Binding-site contacts:
Ligand atom O10 contacts residue SER100 of chain 1.A at 3.5 Å (h-bond).
Ligand atom O11 contacts residue LYS97 of chain 1.A at 3.4 Å (salt-bridge).
Ligand atom C12 contacts residue ASP101 of chain 1.A at 4.0 Å.
Ligand atom O5 contacts residue TRP63 of chain 1.A at 4.3 Å.
Ligand atom C17 contacts residue LEU75 of chain 1.A at 3.6 Å (hydrophobic).
Ligand atom C13 contacts residue LEU75 of chain 1.A at 4.2 Å (hydrophobic).
Ligand atom C5 contacts residue TRP63 of chain 1.A at 4.4 Å (hydrophobic).
Ligand atom C19 contacts residue ARG73 of chain 1.A at 3.2 Å.
Ligand atom C22 contacts residue LEU75 of chain 1.A at 4.2 Å (hydrophobic).
Ligand atom C23 contacts residue TRP62 of chain 1.A at 3.5 Å (hydrophobic).
Ligand atom N1 contacts residue LEU75 of chain 1.A at 4.3 Å.
Ligand atom C11 contacts residue TRP62 of chain 1.A at 3.8 Å (hydrophobic).
Ligand atom C15 contacts residue LEU75 of chain 1.A at 3.7 Å (hydrophobic).
Ligand atom C12 contacts residue TRP63 of chain 1.A at 4.0 Å (hydrophobic).
Ligand atom C22 contacts residue ARG73 of chain 1.A at 3.3 Å.
Ligand atom O8 contacts residue TRP62 of chain 1.A at 3.4 Å.
Ligand atom C13 contacts residue ASP101 of chain 1.A at 4.3 Å.
Ligand atom C20 contacts residue NO31 of chain 1.I at 4.2 Å.
Ligand atom O3 contacts residue SER100 of chain 1.A at 4.2 Å.
Ligand atom O11 contacts residue ASP101 of chain 1.A at 4.3 Å.
Ligand atom C3 contacts residue SER100 of chain 1.A at 4.1 Å.
Ligand atom C18 contacts residue LEU75 of chain 1.A at 3.5 Å (hydrophobic).
Ligand atom O9 contacts residue NO31 of chain 1.I at 2.8 Å (h-bond).
Ligand atom C12 contacts residue TRP62 of chain 1.A at 4.1 Å (hydrophobic).
Ligand atom RU1 contacts residue ASP101 of chain 1.A at 4.2 Å.
Ligand atom C20 contacts residue LEU75 of chain 1.A at 3.5 Å (hydrophobic).
Ligand atom O11 contacts residue TRP63 of chain 1.A at 3.7 Å.
Ligand atom C1 contacts residue NO31 of chain 1.I at 3.6 Å.
Ligand atom C19 contacts residue LEU75 of chain 1.A at 3.4 Å (hydrophobic).
Ligand atom O3 contacts residue ASP101 of chain 1.A at 3.5 Å (salt-bridge).
Ligand atom C10 contacts residue TRP62 of chain 1.A at 3.9 Å (hydrophobic).
Ligand atom O5 contacts residue ASP101 of chain 1.A at 3.4 Å.
Ligand atom N2 contacts residue LEU75 of chain 1.A at 4.3 Å.
Ligand atom O7 contacts residue LEU75 of chain 1.A at 4.1 Å.
Ligand atom C7 contacts residue LEU75 of chain 1.A at 3.7 Å (hydrophobic).
Ligand atom O2 contacts residue NO31 of chain 1.I at 3.4 Å (h-bond).
Ligand atom C20 contacts residue ARG73 of chain 1.A at 3.2 Å.
Ligand atom C5 contacts residue ASP101 of chain 1.A at 4.3 Å.
Ligand atom C16 contacts residue LEU75 of chain 1.A at 3.8 Å (hydrophobic).
Ligand atom C13 contacts residue TRP63 of chain 1.A at 3.9 Å (hydrophobic).

This protein binds this small molecule.
Small molecule (SMILES): COc1ccc(N2CN(c3ccc(OC)cc3)[Ru]345OC(=O)O[Ru]23(OC(=O)O4)OC(=O)O5)cc1

Sequence of chain 1.A:
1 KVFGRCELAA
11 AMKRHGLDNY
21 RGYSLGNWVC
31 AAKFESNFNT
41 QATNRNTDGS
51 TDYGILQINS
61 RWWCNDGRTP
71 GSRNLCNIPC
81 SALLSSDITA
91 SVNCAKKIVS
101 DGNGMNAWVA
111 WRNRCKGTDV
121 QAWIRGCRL